Sequence of chain 1.A:
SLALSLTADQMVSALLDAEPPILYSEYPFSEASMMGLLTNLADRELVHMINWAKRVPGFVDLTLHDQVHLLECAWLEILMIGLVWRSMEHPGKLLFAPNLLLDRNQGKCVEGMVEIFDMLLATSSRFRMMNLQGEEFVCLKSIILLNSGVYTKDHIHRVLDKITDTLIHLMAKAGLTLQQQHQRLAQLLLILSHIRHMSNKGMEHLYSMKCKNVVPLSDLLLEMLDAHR

A small-molecule ligand and the protein it binds are described below.
Small molecule (SMILES): C[C@]12CC[C@@H]3c4ccc(O)cc4CC[C@H]3[C@@H]1CC[C@@]2(O)C#Cc1ccc(N)cc1

Binding-site contacts:
Ligand atom C02 contacts residue ARG97 of chain 1.A at 3.9 Å.
Ligand atom O02 contacts residue HIS227 of chain 1.A at 3.1 Å (h-bond).
Ligand atom C05 contacts residue PHE107 of chain 1.A at 4.1 Å (hydrophobic).
Ligand atom C07 contacts residue MET91 of chain 1.A at 3.9 Å (hydrophobic).
Ligand atom C20 contacts residue HIS227 of chain 1.A at 3.3 Å.
Ligand atom O01 contacts residue ARG97 of chain 1.A at 2.9 Å (salt-bridge).
Ligand atom O02 contacts residue MET46 of chain 1.A at 4.2 Å.
Ligand atom C07 contacts residue PHE107 of chain 1.A at 4.3 Å (hydrophobic).
Ligand atom C09 contacts residue LEU87 of chain 1.A at 4.2 Å (hydrophobic).
Ligand atom C19 contacts residue HIS227 of chain 1.A at 3.2 Å.
Ligand atom O01 contacts residue GLU56 of chain 1.A at 2.6 Å (salt-bridge).
Ligand atom C06 contacts residue ALA53 of chain 1.A at 3.9 Å (hydrophobic).
Ligand atom C18 contacts residue LEU87 of chain 1.A at 4.1 Å (hydrophobic).
Ligand atom C20 contacts residue MET124 of chain 1.A at 3.4 Å (hydrophobic).
Ligand atom C07 contacts residue LEU94 of chain 1.A at 3.9 Å (hydrophobic).
Ligand atom C15 contacts residue MET91 of chain 1.A at 4.1 Å (hydrophobic).
Ligand atom C03 contacts residue LEU94 of chain 1.A at 4.2 Å (hydrophobic).
Ligand atom C16 contacts residue GLY224 of chain 1.A at 3.6 Å.
Ligand atom C01 contacts residue ALA53 of chain 1.A at 4.2 Å (hydrophobic).
Ligand atom C03 contacts residue LEU90 of chain 1.A at 3.7 Å (hydrophobic).
Ligand atom C13 contacts residue LEU49 of chain 1.A at 4.2 Å (hydrophobic).
Ligand atom C19 contacts residue MET46 of chain 1.A at 3.8 Å (hydrophobic).
Ligand atom C15 contacts residue GLY224 of chain 1.A at 4.0 Å.
Ligand atom C02 contacts residue LEU90 of chain 1.A at 4.1 Å (hydrophobic).
Ligand atom C04 contacts residue PHE107 of chain 1.A at 4.0 Å (hydrophobic).
Ligand atom C17 contacts residue HIS227 of chain 1.A at 3.4 Å.
Ligand atom O01 contacts residue LEU90 of chain 1.A at 3.8 Å.
Ligand atom C19 contacts residue MET124 of chain 1.A at 3.9 Å (hydrophobic).
Ligand atom C14 contacts residue LEU49 of chain 1.A at 4.1 Å (hydrophobic).
Ligand atom C08 contacts residue PHE107 of chain 1.A at 4.2 Å (hydrophobic).
Ligand atom C20 contacts residue MET46 of chain 1.A at 3.1 Å (hydrophobic).
Ligand atom C16 contacts residue HIS227 of chain 1.A at 3.5 Å.
Ligand atom C02 contacts residue GLU56 of chain 1.A at 3.3 Å.
Ligand atom C01 contacts residue LEU52 of chain 1.A at 4.3 Å (hydrophobic).
Ligand atom C08 contacts residue MET91 of chain 1.A at 4.2 Å (hydrophobic).
Ligand atom O02 contacts residue LEU228 of chain 1.A at 3.5 Å.
Ligand atom C01 contacts residue GLU56 of chain 1.A at 3.3 Å.
Ligand atom C18 contacts residue LEU228 of chain 1.A at 3.9 Å (hydrophobic).
Ligand atom O02 contacts residue GLY224 of chain 1.A at 4.0 Å.
Ligand atom C06 contacts residue LEU49 of chain 1.A at 3.9 Å (hydrophobic).